The small molecule below binds the protein below.
Small molecule (SMILES): Cc1cc(-c2n[nH]c3cc(NC(=O)NCc4ccccc4)ncc23)ccn1

Sequence of chain 1.A:
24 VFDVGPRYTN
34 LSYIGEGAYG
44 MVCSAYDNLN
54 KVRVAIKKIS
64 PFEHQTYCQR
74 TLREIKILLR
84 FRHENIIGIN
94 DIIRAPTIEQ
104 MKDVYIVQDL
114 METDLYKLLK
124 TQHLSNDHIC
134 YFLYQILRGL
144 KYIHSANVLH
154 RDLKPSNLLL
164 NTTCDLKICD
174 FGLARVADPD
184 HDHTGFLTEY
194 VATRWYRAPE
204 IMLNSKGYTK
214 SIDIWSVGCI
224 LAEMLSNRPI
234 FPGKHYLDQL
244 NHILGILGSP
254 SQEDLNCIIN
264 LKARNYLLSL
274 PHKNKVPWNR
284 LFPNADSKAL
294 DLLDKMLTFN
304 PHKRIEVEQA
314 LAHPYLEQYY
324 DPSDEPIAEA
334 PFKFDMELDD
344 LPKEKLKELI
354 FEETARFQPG

Binding-site contacts:
Ligand atom C7 contacts residue LYS60 of chain 1.A at 3.7 Å.
Ligand atom N4 contacts residue ASP112 of chain 1.A at 2.8 Å (salt-bridge).
Ligand atom N5 contacts residue THR116 of chain 1.A at 3.7 Å.
Ligand atom C19 contacts residue GLU115 of chain 1.A at 3.2 Å.
Ligand atom C16 contacts residue LYS120 of chain 1.A at 3.8 Å.
Ligand atom C15 contacts residue LEU162 of chain 1.A at 3.8 Å (hydrophobic).
Ligand atom O contacts residue GLN111 of chain 1.A at 3.7 Å.
Ligand atom C12 contacts residue LYS60 of chain 1.A at 3.6 Å.
Ligand atom C contacts residue ASP112 of chain 1.A at 3.9 Å.
Ligand atom C8 contacts residue VAL45 of chain 1.A at 3.6 Å (hydrophobic).
Ligand atom C6 contacts residue ASP173 of chain 1.A at 3.7 Å.
Ligand atom C16 contacts residue ASP117 of chain 1.A at 3.9 Å.
Ligand atom N4 contacts residue MET114 of chain 1.A at 3.8 Å.
Ligand atom C contacts residue LEU162 of chain 1.A at 3.5 Å (hydrophobic).
Ligand atom N4 contacts residue ALA58 of chain 1.A at 3.4 Å.
Ligand atom C4 contacts residue GLN111 of chain 1.A at 3.2 Å.
Ligand atom C17 contacts residue GLU115 of chain 1.A at 3.8 Å.
Ligand atom N3 contacts residue LEU113 of chain 1.A at 3.7 Å.
Ligand atom C5 contacts residue LYS60 of chain 1.A at 3.8 Å.
Ligand atom C5 contacts residue GLN111 of chain 1.A at 3.7 Å.
Ligand atom C12 contacts residue ASP173 of chain 1.A at 3.6 Å.
Ligand atom N1 contacts residue GLN111 of chain 1.A at 2.8 Å (h-bond).
Ligand atom C18 contacts residue LEU113 of chain 1.A at 3.9 Å (hydrophobic).
Ligand atom C11 contacts residue LYS60 of chain 1.A at 3.9 Å.
Ligand atom C18 contacts residue MET114 of chain 1.A at 3.1 Å (hydrophobic).
Ligand atom O contacts residue LYS60 of chain 1.A at 2.7 Å (salt-bridge).
Ligand atom N4 contacts residue LEU113 of chain 1.A at 3.9 Å.
Ligand atom N5 contacts residue LYS120 of chain 1.A at 3.5 Å (salt-bridge).
Ligand atom C10 contacts residue GLY40 of chain 1.A at 3.6 Å.
Ligand atom C contacts residue ALA58 of chain 1.A at 3.7 Å (hydrophobic).
Ligand atom N3 contacts residue ASP112 of chain 1.A at 3.6 Å (salt-bridge).
Ligand atom C19 contacts residue MET114 of chain 1.A at 3.5 Å (hydrophobic).
Ligand atom C3 contacts residue GLN111 of chain 1.A at 3.4 Å.
Ligand atom C17 contacts residue MET114 of chain 1.A at 3.5 Å (hydrophobic).
Ligand atom N3 contacts residue MET114 of chain 1.A at 3.0 Å (h-bond).
Ligand atom C1 contacts residue LEU162 of chain 1.A at 3.6 Å (hydrophobic).
Ligand atom C4 contacts residue LEU162 of chain 1.A at 3.8 Å (hydrophobic).
Ligand atom C10 contacts residue GLY43 of chain 1.A at 3.7 Å.
Ligand atom N4 contacts residue LEU162 of chain 1.A at 3.6 Å.
Ligand atom C16 contacts residue ILE37 of chain 1.A at 3.8 Å (hydrophobic).